The protein below binds the small molecule below.
Small molecule (SMILES): Nc1ccn([C@@H]2O[C@H](CO[P](=O)(O)O[C@H]3[C@@H](O)[C@H](n4ccc(=O)[nH]c4=O)O[C@@H]3CO[P](=O)(O)O[C@H]3[C@@H](O)[C@H](n4ccc(=O)[nH]c4=O)O[C@@H]3CO[P](=O)(O)O[C@H]3[C@@H](O)[C@H](n4cnc5c(=O)nc(N)[nH]c54)O[C@@H]3CO[P](=O)(O)O[C@H]3[C@@H](O)[C@H](n4ccc(=O)[nH]c4=O)O[C@@H]3CO[P](=O)(O)O[C@H]3[C@@H](O)[C@H](n4cnc5c(N)ncnc54)O[C@@H]3CO[P](=O)(O)O[C@H]3[C@@H](O)[C@H](n4cnc5c(N)ncnc54)O[C@@H]3CO[P](=O)(O)O[C@H]3[C@@H](O)[C@H](n4cnc5c(N)ncnc54)O[C@@H]3COP(=O)=O)[C@@H](OP(=O)(O)O)[C@H]2O)c(=O)n1

Binding-site contacts:
Ligand atom OP1 contacts residue LYS43 of chain 1.L at 2.5 Å (salt-bridge).
Ligand atom O5' contacts residue LYS43 of chain 1.L at 4.3 Å.
Ligand atom C5' contacts residue LYS43 of chain 1.L at 3.7 Å.
Ligand atom P contacts residue LYS43 of chain 1.L at 3.9 Å.

Sequence of chain 1.L:
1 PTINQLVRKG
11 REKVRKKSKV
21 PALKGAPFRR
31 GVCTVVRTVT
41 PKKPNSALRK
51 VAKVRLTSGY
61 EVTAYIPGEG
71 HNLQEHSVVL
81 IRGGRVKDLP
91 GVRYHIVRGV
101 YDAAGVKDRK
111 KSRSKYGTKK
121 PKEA